The small molecule below binds the protein below.
Small molecule (SMILES): NC(=[NH2+])NCCC[C@@H](N)C(=O)O

Binding-site contacts:
Ligand atom CG contacts residue TYR97 of chain 1.A at 3.6 Å (hydrophobic).
Ligand atom CG contacts residue THR73 of chain 1.A at 3.5 Å.
Ligand atom NH2 contacts residue ASN286 of chain 1.A at 3.8 Å.
Ligand atom CB contacts residue TRP277 of chain 1.A at 4.0 Å (hydrophobic).
Ligand atom CZ contacts residue TRP277 of chain 1.A at 3.5 Å (hydrophobic).
Ligand atom NH2 contacts residue GLU51 of chain 1.A at 3.0 Å (salt-bridge).
Ligand atom NH1 contacts residue TRP277 of chain 1.A at 3.5 Å.
Ligand atom NH2 contacts residue ILE72 of chain 1.A at 3.6 Å.
Ligand atom O contacts residue SER75 of chain 1.A at 4.0 Å.
Ligand atom C contacts residue THR74 of chain 1.A at 3.5 Å.
Ligand atom C contacts residue THR73 of chain 1.A at 3.7 Å.
Ligand atom N contacts residue SER75 of chain 1.A at 3.6 Å (h-bond).
Ligand atom CZ contacts residue ASN286 of chain 1.A at 3.8 Å.
Ligand atom CA contacts residue NAP1 of chain 1.C at 3.4 Å.
Ligand atom C contacts residue SER75 of chain 1.A at 3.7 Å.
Ligand atom C contacts residue NAP1 of chain 1.C at 3.4 Å.
Ligand atom O contacts residue NAP1 of chain 1.C at 3.3 Å.
Ligand atom OXT contacts residue THR73 of chain 1.A at 3.6 Å.
Ligand atom CZ contacts residue TYR97 of chain 1.A at 4.0 Å (hydrophobic).
Ligand atom NH2 contacts residue TRP277 of chain 1.A at 3.6 Å.
Ligand atom NH1 contacts residue ILE72 of chain 1.A at 3.8 Å.
Ligand atom O contacts residue TYR97 of chain 1.A at 2.2 Å (h-bond).
Ligand atom NE contacts residue GLU51 of chain 1.A at 3.7 Å.
Ligand atom NH1 contacts residue TYR97 of chain 1.A at 3.0 Å (h-bond).
Ligand atom OXT contacts residue NAP1 of chain 1.C at 3.8 Å.
Ligand atom NH1 contacts residue ASN286 of chain 1.A at 2.9 Å (h-bond).
Ligand atom CB contacts residue NAP1 of chain 1.C at 3.7 Å.
Ligand atom OXT contacts residue THR74 of chain 1.A at 3.3 Å (h-bond).
Ligand atom NE contacts residue THR73 of chain 1.A at 3.9 Å.
Ligand atom CZ contacts residue GLU51 of chain 1.A at 3.8 Å.
Ligand atom N contacts residue ARG229 of chain 1.A at 3.3 Å (salt-bridge).
Ligand atom CB contacts residue TYR97 of chain 1.A at 3.6 Å (hydrophobic).
Ligand atom C contacts residue TYR97 of chain 1.A at 3.4 Å (hydrophobic).
Ligand atom NE contacts residue TRP277 of chain 1.A at 3.6 Å.
Ligand atom CZ contacts residue ILE72 of chain 1.A at 4.0 Å (hydrophobic).
Ligand atom O contacts residue THR73 of chain 1.A at 3.6 Å.
Ligand atom CD contacts residue TRP277 of chain 1.A at 3.3 Å (hydrophobic).
Ligand atom OXT contacts residue SER75 of chain 1.A at 2.6 Å (h-bond).
Ligand atom O contacts residue THR74 of chain 1.A at 2.9 Å (h-bond).
Ligand atom CD contacts residue TYR97 of chain 1.A at 3.6 Å (hydrophobic).

Sequence of chain 1.B:
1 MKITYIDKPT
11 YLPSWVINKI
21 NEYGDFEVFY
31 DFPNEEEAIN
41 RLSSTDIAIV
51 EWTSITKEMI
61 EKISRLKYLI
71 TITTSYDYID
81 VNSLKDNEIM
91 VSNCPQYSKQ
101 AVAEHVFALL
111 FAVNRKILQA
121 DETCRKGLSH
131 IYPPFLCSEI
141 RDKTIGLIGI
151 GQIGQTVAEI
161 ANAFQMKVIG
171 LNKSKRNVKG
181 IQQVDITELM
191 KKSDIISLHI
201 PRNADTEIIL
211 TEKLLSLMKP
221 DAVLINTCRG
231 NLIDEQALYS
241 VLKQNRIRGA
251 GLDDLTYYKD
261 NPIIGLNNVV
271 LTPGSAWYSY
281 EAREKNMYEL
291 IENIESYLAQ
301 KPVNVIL

Sequence of chain 1.A:
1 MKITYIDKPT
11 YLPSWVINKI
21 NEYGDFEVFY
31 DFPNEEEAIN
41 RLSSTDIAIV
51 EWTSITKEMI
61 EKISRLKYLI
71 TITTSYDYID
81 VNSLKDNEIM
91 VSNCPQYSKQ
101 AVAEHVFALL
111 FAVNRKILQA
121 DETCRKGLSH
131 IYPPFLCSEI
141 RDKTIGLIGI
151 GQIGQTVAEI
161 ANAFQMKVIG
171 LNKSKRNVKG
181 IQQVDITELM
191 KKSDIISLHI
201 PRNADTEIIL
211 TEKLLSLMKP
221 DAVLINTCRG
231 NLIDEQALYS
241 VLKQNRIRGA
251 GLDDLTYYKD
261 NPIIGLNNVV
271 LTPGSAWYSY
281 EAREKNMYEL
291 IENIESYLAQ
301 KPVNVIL